Binding-site contacts:
Ligand atom CE2 contacts residue MET51 of chain 1.A at 3.7 Å (hydrophobic).
Ligand atom CB contacts residue GLN61 of chain 1.A at 3.7 Å.
Ligand atom NE1 contacts residue GLY47 of chain 1.A at 3.1 Å.
Ligand atom CE3 contacts residue VAL82 of chain 1.A at 3.5 Å (hydrophobic).
Ligand atom CD1 contacts residue GLN61 of chain 1.A at 3.3 Å.
Ligand atom C contacts residue FL51 of chain 1.E at 2.8 Å.
Ligand atom O contacts residue GLN13 of chain 1.A at 3.4 Å (h-bond).
Ligand atom O contacts residue FL51 of chain 1.E at 3.1 Å.
Ligand atom CE2 contacts residue LEU43 of chain 1.A at 3.6 Å (hydrophobic).
Ligand atom OG contacts residue GLN7 of chain 1.A at 3.6 Å (h-bond).
Ligand atom CZ2 contacts residue GLY47 of chain 1.A at 3.6 Å.
Ligand atom CZ contacts residue ILE50 of chain 1.A at 3.3 Å (hydrophobic).
Ligand atom N contacts residue GLN13 of chain 1.A at 3.6 Å.
Ligand atom N contacts residue FL51 of chain 1.E at 3.0 Å.
Ligand atom CG contacts residue TYR56 of chain 1.A at 3.4 Å (hydrophobic).
Ligand atom CE1 contacts residue ILE50 of chain 1.A at 3.6 Å (hydrophobic).
Ligand atom C contacts residue GLN13 of chain 1.A at 3.7 Å.
Ligand atom CZ2 contacts residue LEU43 of chain 1.A at 3.5 Å (hydrophobic).
Ligand atom O contacts residue GLN13 of chain 1.A at 3.1 Å (h-bond).
Ligand atom CB contacts residue FL51 of chain 1.E at 1.5 Å.
Ligand atom C contacts residue LYS40 of chain 1.A at 3.7 Å.
Ligand atom N contacts residue FL51 of chain 1.E at 3.4 Å.
Ligand atom CE2 contacts residue HIS62 of chain 1.A at 3.6 Å.
Ligand atom CE1 contacts residue VAL82 of chain 1.A at 3.7 Å (hydrophobic).
Ligand atom CA contacts residue GLN61 of chain 1.A at 3.4 Å.
Ligand atom CD1 contacts residue GLY47 of chain 1.A at 3.6 Å.
Ligand atom CE2 contacts residue GLY47 of chain 1.A at 3.4 Å.
Ligand atom CB contacts residue TYR56 of chain 1.A at 3.4 Å (hydrophobic).
Ligand atom O contacts residue LYS40 of chain 1.A at 2.6 Å (salt-bridge).
Ligand atom O contacts residue GLN7 of chain 1.A at 3.7 Å.
Ligand atom C contacts residue GLN61 of chain 1.A at 3.4 Å.
Ligand atom NE1 contacts residue LEU43 of chain 1.A at 2.9 Å (h-bond).
Ligand atom CD1 contacts residue TYR56 of chain 1.A at 3.7 Å (hydrophobic).
Ligand atom CB contacts residue GLN61 of chain 1.A at 3.5 Å.
Ligand atom O contacts residue VAL82 of chain 1.A at 3.8 Å.
Ligand atom CD2 contacts residue HIS62 of chain 1.A at 3.5 Å.
Ligand atom N contacts residue GLN61 of chain 1.A at 2.8 Å (h-bond).
Ligand atom CD2 contacts residue HIS85 of chain 1.A at 3.6 Å.
Ligand atom CA contacts residue FL51 of chain 1.E at 2.5 Å.
Ligand atom CA contacts residue GLN61 of chain 1.A at 3.2 Å.

A small-molecule ligand and the protein it binds are described below.
Small molecule (SMILES): CC(=O)N[C@@H](CC(C)C)C(=O)N[C@H](C(=O)N[C@@H](Cc1ccccc1)C(=O)N[C@@H](C)C(=O)N[C@@H](CCC(=O)O)C(=O)N[C@@H](Cc1ccc(O)cc1)C(=O)N[C@@H](CC1=c2ccccc2=NC1)C(=O)N[C@@H](C)C(=O)N[C@@H](CCC(N)=O)C(=O)N[C@@H](CC(C)C)C(=O)N[C@@H](C)C(=O)N[C@@H](CO)C(N)=O)[C@@H](C)O

Sequence of chain 1.A:
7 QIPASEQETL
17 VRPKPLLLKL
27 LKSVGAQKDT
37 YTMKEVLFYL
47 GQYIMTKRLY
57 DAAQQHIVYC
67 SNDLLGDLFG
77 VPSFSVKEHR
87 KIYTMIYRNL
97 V